This protein binds this small molecule.
Small molecule (SMILES): O=c1ccc2cccc(O)c2o1

Binding-site contacts:
Ligand atom C2 contacts residue PRO222 of chain 2.A at 4.0 Å (hydrophobic).
Ligand atom C2 contacts residue TRP221 of chain 2.A at 4.1 Å (hydrophobic).
Ligand atom C1A contacts residue 8CM1 of chain 2.O at 3.8 Å.
Ligand atom C4 contacts residue 8CM1 of chain 2.O at 4.1 Å.
Ligand atom O2 contacts residue GLU219 of chain 2.A at 3.9 Å.
Ligand atom C3 contacts residue VAL220 of chain 2.A at 3.8 Å (hydrophobic).
Ligand atom C5 contacts residue ARG167 of chain 2.A at 3.8 Å.
Ligand atom C5 contacts residue 8CM1 of chain 2.O at 4.5 Å.
Ligand atom C7 contacts residue 8CM1 of chain 2.O at 4.0 Å.
Ligand atom C4A contacts residue ARG167 of chain 2.A at 3.3 Å.
Ligand atom O1 contacts residue VAL220 of chain 2.A at 3.5 Å (h-bond).
Ligand atom C4 contacts residue GLU219 of chain 2.A at 4.3 Å.
Ligand atom O1 contacts residue ARG167 of chain 2.A at 3.6 Å.
Ligand atom C1A contacts residue VAL220 of chain 2.A at 4.3 Å (hydrophobic).
Ligand atom C6 contacts residue ARG167 of chain 2.A at 4.1 Å.
Ligand atom C2 contacts residue 8CM1 of chain 2.O at 3.6 Å.
Ligand atom C4 contacts residue ARG167 of chain 2.A at 3.5 Å.
Ligand atom C3 contacts residue ARG167 of chain 2.A at 3.8 Å.
Ligand atom O8 contacts residue ARG167 of chain 2.A at 3.5 Å.
Ligand atom O1 contacts residue 8CM1 of chain 2.O at 3.6 Å.
Ligand atom O2 contacts residue TRP221 of chain 2.A at 3.1 Å.
Ligand atom C1A contacts residue ARG167 of chain 2.A at 3.3 Å.
Ligand atom C7 contacts residue ARG167 of chain 2.A at 4.0 Å.
Ligand atom C3 contacts residue 8CM1 of chain 2.O at 3.9 Å.
Ligand atom O8 contacts residue 8CM1 of chain 2.O at 3.5 Å.
Ligand atom C2 contacts residue VAL220 of chain 2.A at 3.2 Å (hydrophobic).
Ligand atom C8 contacts residue 8CM1 of chain 2.O at 3.9 Å.
Ligand atom C4A contacts residue 8CM1 of chain 2.O at 4.2 Å.
Ligand atom O1 contacts residue PRO222 of chain 2.A at 3.8 Å.
Ligand atom O8 contacts residue PRO222 of chain 2.A at 3.5 Å.
Ligand atom C8 contacts residue ARG167 of chain 2.A at 3.7 Å.
Ligand atom C4 contacts residue VAL220 of chain 2.A at 4.4 Å (hydrophobic).
Ligand atom O2 contacts residue VAL220 of chain 2.A at 3.2 Å (h-bond).
Ligand atom C2 contacts residue GLU219 of chain 2.A at 4.0 Å.
Ligand atom C6 contacts residue 8CM1 of chain 2.O at 4.5 Å.
Ligand atom C3 contacts residue GLU219 of chain 2.A at 3.3 Å.
Ligand atom O2 contacts residue PRO222 of chain 2.A at 3.2 Å (h-bond).
Ligand atom O2 contacts residue 8CM1 of chain 2.O at 3.3 Å.
Ligand atom C2 contacts residue ARG167 of chain 2.A at 3.9 Å.

Sequence of chain 2.A:
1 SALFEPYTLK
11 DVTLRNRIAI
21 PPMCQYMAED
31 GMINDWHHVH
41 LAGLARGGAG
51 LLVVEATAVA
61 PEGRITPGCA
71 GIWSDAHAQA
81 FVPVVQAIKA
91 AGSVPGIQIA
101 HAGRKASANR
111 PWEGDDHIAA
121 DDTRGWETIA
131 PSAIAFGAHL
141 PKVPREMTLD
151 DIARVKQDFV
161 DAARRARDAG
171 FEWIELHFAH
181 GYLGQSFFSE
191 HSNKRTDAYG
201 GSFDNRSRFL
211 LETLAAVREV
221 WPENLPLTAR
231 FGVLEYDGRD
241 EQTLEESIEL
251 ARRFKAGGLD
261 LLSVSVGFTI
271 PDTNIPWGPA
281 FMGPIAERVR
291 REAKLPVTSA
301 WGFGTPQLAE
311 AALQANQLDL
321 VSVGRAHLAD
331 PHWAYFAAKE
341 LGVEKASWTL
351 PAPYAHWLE